Sequence of chain 1.E:
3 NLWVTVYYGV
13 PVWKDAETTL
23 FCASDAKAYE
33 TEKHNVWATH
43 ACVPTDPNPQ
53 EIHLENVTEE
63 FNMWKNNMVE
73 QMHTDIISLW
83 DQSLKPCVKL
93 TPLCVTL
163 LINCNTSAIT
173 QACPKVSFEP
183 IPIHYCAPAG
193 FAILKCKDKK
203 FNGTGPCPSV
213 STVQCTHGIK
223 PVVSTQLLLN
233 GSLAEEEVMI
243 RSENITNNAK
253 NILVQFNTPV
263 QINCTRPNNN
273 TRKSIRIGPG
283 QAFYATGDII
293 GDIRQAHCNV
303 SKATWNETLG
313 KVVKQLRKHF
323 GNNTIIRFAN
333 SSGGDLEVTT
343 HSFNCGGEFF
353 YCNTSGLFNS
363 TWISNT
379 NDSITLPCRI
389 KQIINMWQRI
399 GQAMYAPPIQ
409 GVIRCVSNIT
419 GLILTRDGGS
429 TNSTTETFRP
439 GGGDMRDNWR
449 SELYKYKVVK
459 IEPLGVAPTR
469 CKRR

Binding-site contacts:
Ligand atom C7 contacts residue HIS299 of chain 1.E at 3.5 Å.
Ligand atom O7 contacts residue THR267 of chain 1.E at 4.3 Å.
Ligand atom C5 contacts residue ASN301 of chain 1.E at 3.7 Å.
Ligand atom O7 contacts residue ASN301 of chain 1.E at 4.3 Å.
Ligand atom O6 contacts residue SER381 of chain 1.E at 3.6 Å.
Ligand atom C1 contacts residue ASN301 of chain 1.E at 1.4 Å.
Ligand atom O7 contacts residue HIS299 of chain 1.E at 3.1 Å (h-bond).
Ligand atom C3 contacts residue ASN301 of chain 1.E at 3.8 Å.
Ligand atom O5 contacts residue SER381 of chain 1.E at 4.5 Å.
Ligand atom C7 contacts residue ASN301 of chain 1.E at 3.4 Å.
Ligand atom C2 contacts residue HIS299 of chain 1.E at 4.3 Å.
Ligand atom C1 contacts residue THR383 of chain 1.E at 4.4 Å.
Ligand atom C2 contacts residue ASN301 of chain 1.E at 2.5 Å.
Ligand atom N2 contacts residue ASN301 of chain 1.E at 2.9 Å (h-bond).
Ligand atom O5 contacts residue ASN301 of chain 1.E at 2.4 Å (h-bond).
Ligand atom O6 contacts residue ASN301 of chain 1.E at 4.3 Å.
Ligand atom N2 contacts residue HIS299 of chain 1.E at 3.1 Å (h-bond).
Ligand atom C4 contacts residue ASN301 of chain 1.E at 4.2 Å.
Ligand atom C8 contacts residue ASN301 of chain 1.E at 3.6 Å.
Ligand atom C3 contacts residue HIS299 of chain 1.E at 4.5 Å.

A small-molecule ligand and the protein it binds are described below.
Small molecule (SMILES): CC(=O)N[C@@H]1[C@@H](O)[C@H](O)[C@@H](CO)O[C@H]1O